Sequence of chain 1.A:
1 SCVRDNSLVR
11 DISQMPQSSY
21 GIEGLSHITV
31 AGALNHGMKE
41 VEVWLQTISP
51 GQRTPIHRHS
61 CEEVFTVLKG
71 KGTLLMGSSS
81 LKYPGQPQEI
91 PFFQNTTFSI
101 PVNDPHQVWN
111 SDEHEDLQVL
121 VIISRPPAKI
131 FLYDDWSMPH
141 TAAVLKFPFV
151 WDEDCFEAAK

Binding-site contacts:
Ligand atom C1 contacts residue SER49 of chain 1.D at 3.7 Å.
Ligand atom O2 contacts residue SER19 of chain 1.D at 3.7 Å.
Ligand atom C7 contacts residue THR47 of chain 1.D at 3.5 Å.
Ligand atom O7 contacts residue ASN95 of chain 1.A at 3.4 Å (h-bond).
Ligand atom O7 contacts residue THR47 of chain 1.D at 2.6 Å (h-bond).
Ligand atom C5 contacts residue ASN95 of chain 1.A at 3.6 Å.
Ligand atom C2 contacts residue GLN17 of chain 1.D at 3.6 Å.
Ligand atom C3 contacts residue ASN95 of chain 1.A at 3.7 Å.
Ligand atom C7 contacts residue ASN95 of chain 1.A at 3.2 Å.
Ligand atom O3 contacts residue SER26 of chain 1.D at 3.3 Å.
Ligand atom O2 contacts residue LEU25 of chain 1.D at 2.8 Å (h-bond).
Ligand atom C8 contacts residue SER26 of chain 1.D at 3.6 Å.
Ligand atom C6 contacts residue ILE28 of chain 1.D at 3.6 Å (hydrophobic).
Ligand atom C1 contacts residue GLY24 of chain 1.D at 3.5 Å.
Ligand atom N2 contacts residue ASN95 of chain 1.A at 2.9 Å (h-bond).
Ligand atom O7 contacts residue GLN118 of chain 1.D at 2.9 Å (h-bond).
Ligand atom O4 contacts residue ASP116 of chain 1.D at 3.5 Å (salt-bridge).
Ligand atom O4 contacts residue SER19 of chain 1.D at 3.0 Å (h-bond).
Ligand atom N2 contacts residue SER26 of chain 1.D at 3.5 Å (h-bond).
Ligand atom O6 contacts residue SER49 of chain 1.D at 3.7 Å.
Ligand atom O6 contacts residue SER26 of chain 1.D at 3.1 Å (h-bond).
Ligand atom O3 contacts residue THR47 of chain 1.D at 3.5 Å (h-bond).
Ligand atom O4 contacts residue SER18 of chain 1.D at 3.5 Å.
Ligand atom N2 contacts residue GLN17 of chain 1.D at 2.9 Å (h-bond).
Ligand atom C3 contacts residue GLU23 of chain 1.D at 3.4 Å.
Ligand atom C3 contacts residue GLN17 of chain 1.D at 3.6 Å.
Ligand atom C2 contacts residue GLN118 of chain 1.D at 3.7 Å.
Ligand atom C1 contacts residue ASN95 of chain 1.A at 1.4 Å.
Ligand atom O2 contacts residue GLY24 of chain 1.D at 3.4 Å.
Ligand atom C2 contacts residue LEU25 of chain 1.D at 3.2 Å (hydrophobic).
Ligand atom O5 contacts residue ASN95 of chain 1.A at 2.3 Å (h-bond).
Ligand atom C5 contacts residue ASP116 of chain 1.D at 3.3 Å.
Ligand atom O6 contacts residue GLN17 of chain 1.D at 3.2 Å (h-bond).
Ligand atom C8 contacts residue LEU45 of chain 1.D at 3.4 Å (hydrophobic).
Ligand atom O3 contacts residue GLU23 of chain 1.D at 2.6 Å (salt-bridge).
Ligand atom O4 contacts residue GLN118 of chain 1.D at 3.1 Å (h-bond).
Ligand atom O5 contacts residue GLY24 of chain 1.D at 3.3 Å (h-bond).
Ligand atom C2 contacts residue ASN95 of chain 1.A at 2.4 Å.
Ligand atom O7 contacts residue LEU45 of chain 1.D at 3.7 Å.
Ligand atom C7 contacts residue GLN118 of chain 1.D at 3.7 Å.

Sequence of chain 1.D:
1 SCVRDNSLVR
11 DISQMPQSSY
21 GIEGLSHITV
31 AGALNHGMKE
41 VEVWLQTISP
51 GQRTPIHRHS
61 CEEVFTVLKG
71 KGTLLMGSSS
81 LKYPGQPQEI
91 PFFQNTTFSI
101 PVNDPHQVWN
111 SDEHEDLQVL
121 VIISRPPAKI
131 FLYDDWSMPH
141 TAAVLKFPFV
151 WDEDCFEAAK

A small-molecule ligand and the protein it binds are described below.
Small molecule (SMILES): CC(=O)N[C@H]1[C@H](O[C@H]2[C@H](O)[C@@H](NC(C)=O)CO[C@@H]2CO)O[C@H](CO)[C@@H](O[C@@H]2O[C@H](CO[C@H]3O[C@H](CO[C@H]4O[C@H](CO)[C@@H](O)[C@H](O)[C@@H]4O)[C@@H](O)[C@H](O[C@H]4O[C@H](CO)[C@@H](O)[C@H](O)[C@@H]4O)[C@@H]3O)[C@@H](O)[C@H](O)[C@@H]2O)[C@@H]1O